Sequence of chain 1.C:
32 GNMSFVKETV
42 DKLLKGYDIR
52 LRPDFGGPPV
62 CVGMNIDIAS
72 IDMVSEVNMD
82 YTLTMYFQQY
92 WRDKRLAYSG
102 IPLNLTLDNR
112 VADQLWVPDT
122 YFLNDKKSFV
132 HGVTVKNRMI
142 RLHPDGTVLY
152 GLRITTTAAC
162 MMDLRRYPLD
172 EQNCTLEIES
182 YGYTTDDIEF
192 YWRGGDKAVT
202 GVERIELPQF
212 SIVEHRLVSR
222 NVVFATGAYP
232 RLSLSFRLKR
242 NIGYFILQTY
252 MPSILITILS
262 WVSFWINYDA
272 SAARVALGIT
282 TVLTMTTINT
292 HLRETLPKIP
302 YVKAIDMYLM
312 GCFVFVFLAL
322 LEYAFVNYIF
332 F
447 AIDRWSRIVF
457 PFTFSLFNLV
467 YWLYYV

A small-molecule ligand and the protein it binds are described below.
Small molecule (SMILES): NCCc1c[nH]cn1

Binding-site contacts:
Ligand atom NE2 contacts residue ASP68 of chain 1.C at 3.0 Å (salt-bridge).
Ligand atom CA contacts residue TYR122 of chain 1.D at 3.6 Å (hydrophobic).
Ligand atom CG contacts residue PHE225 of chain 1.D at 4.2 Å (hydrophobic).
Ligand atom N contacts residue TYR230 of chain 1.D at 3.8 Å.
Ligand atom CB contacts residue TYR182 of chain 1.D at 4.0 Å (hydrophobic).
Ligand atom ND1 contacts residue THR227 of chain 1.D at 3.9 Å.
Ligand atom CG contacts residue TYR87 of chain 1.C at 4.2 Å (hydrophobic).
Ligand atom ND1 contacts residue GLN89 of chain 1.C at 3.5 Å (h-bond).
Ligand atom NE2 contacts residue TYR87 of chain 1.C at 4.0 Å.
Ligand atom NE2 contacts residue PHE225 of chain 1.D at 3.6 Å.
Ligand atom N contacts residue GLU180 of chain 1.D at 4.0 Å.
Ligand atom CE1 contacts residue PHE225 of chain 1.D at 4.0 Å (hydrophobic).
Ligand atom NE2 contacts residue GLN89 of chain 1.C at 4.4 Å.
Ligand atom CD2 contacts residue PHE225 of chain 1.D at 3.9 Å (hydrophobic).
Ligand atom N contacts residue TYR182 of chain 1.D at 3.1 Å (h-bond).
Ligand atom N contacts residue SER181 of chain 1.D at 2.9 Å (h-bond).
Ligand atom CA contacts residue PHE225 of chain 1.D at 4.0 Å (hydrophobic).
Ligand atom CE1 contacts residue GLN89 of chain 1.C at 3.4 Å.
Ligand atom CD2 contacts residue TYR87 of chain 1.C at 3.7 Å (hydrophobic).
Ligand atom CE1 contacts residue ASP68 of chain 1.C at 3.9 Å.
Ligand atom CA contacts residue SER181 of chain 1.D at 4.2 Å.
Ligand atom ND1 contacts residue PHE225 of chain 1.D at 4.2 Å.
Ligand atom CD2 contacts residue ASP68 of chain 1.C at 4.1 Å.
Ligand atom CA contacts residue TYR230 of chain 1.D at 4.1 Å (hydrophobic).
Ligand atom CA contacts residue GLU180 of chain 1.D at 4.1 Å.
Ligand atom CB contacts residue TYR230 of chain 1.D at 4.2 Å (hydrophobic).
Ligand atom N contacts residue TYR122 of chain 1.D at 3.8 Å.
Ligand atom CA contacts residue TYR182 of chain 1.D at 4.2 Å (hydrophobic).

Sequence of chain 1.D:
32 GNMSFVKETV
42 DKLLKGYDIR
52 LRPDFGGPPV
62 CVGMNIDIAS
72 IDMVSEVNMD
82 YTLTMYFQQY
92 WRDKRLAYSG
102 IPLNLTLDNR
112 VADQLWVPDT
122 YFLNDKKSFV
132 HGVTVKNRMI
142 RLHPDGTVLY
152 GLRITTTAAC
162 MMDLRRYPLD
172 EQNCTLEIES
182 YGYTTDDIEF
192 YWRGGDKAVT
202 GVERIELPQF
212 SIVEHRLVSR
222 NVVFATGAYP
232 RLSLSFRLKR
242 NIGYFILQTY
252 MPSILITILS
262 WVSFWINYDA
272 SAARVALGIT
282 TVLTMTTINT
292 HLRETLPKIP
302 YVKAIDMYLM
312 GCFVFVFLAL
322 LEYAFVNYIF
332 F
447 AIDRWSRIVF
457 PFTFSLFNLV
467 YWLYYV